Sequence of chain 1.A:
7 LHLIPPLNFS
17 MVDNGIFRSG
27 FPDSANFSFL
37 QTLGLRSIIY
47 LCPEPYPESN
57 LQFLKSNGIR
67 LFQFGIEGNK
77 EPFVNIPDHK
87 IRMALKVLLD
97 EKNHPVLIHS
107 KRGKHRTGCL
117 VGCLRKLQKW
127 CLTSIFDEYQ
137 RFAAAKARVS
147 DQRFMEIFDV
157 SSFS

Binding-site contacts:
Ligand atom O36 contacts residue HIS111 of chain 1.A at 2.9 Å (h-bond).
Ligand atom O44 contacts residue LYS142 of chain 1.A at 3.0 Å (salt-bridge).
Ligand atom PA5 contacts residue HIS111 of chain 1.A at 3.8 Å.
Ligand atom O66 contacts residue HIS111 of chain 1.A at 2.8 Å (h-bond).
Ligand atom O21 contacts residue ARG112 of chain 1.A at 3.7 Å.
Ligand atom O32 contacts residue LYS107 of chain 1.A at 3.2 Å (salt-bridge).
Ligand atom O41 contacts residue LYS107 of chain 1.A at 3.5 Å.
Ligand atom O76 contacts residue GLY109 of chain 1.A at 3.5 Å (h-bond).
Ligand atom O26 contacts residue LYS107 of chain 1.A at 3.4 Å.
Ligand atom O33 contacts residue LYS76 of chain 1.A at 3.5 Å (salt-bridge).
Ligand atom O45 contacts residue LYS142 of chain 1.A at 3.7 Å.
Ligand atom O46 contacts residue ARG112 of chain 1.A at 3.2 Å (salt-bridge).
Ligand atom O14 contacts residue LYS142 of chain 1.A at 3.3 Å (salt-bridge).
Ligand atom O41 contacts residue ARG112 of chain 1.A at 3.0 Å (salt-bridge).
Ligand atom O76 contacts residue ARG108 of chain 1.A at 3.0 Å (salt-bridge).
Ligand atom O45 contacts residue LYS110 of chain 1.A at 3.0 Å (salt-bridge).
Ligand atom PA3 contacts residue LYS76 of chain 1.A at 3.8 Å.
Ligand atom O34 contacts residue ARG108 of chain 1.A at 3.0 Å (salt-bridge).
Ligand atom PB6 contacts residue SER106 of chain 1.A at 3.4 Å.
Ligand atom PB6 contacts residue HIS111 of chain 1.A at 3.7 Å.
Ligand atom O76 contacts residue ARG112 of chain 1.A at 3.5 Å (salt-bridge).
Ligand atom O76 contacts residue SER106 of chain 1.A at 2.6 Å (h-bond).
Ligand atom O76 contacts residue LYS107 of chain 1.A at 2.8 Å (salt-bridge).
Ligand atom O15 contacts residue ARG108 of chain 1.A at 3.0 Å (salt-bridge).
Ligand atom O21 contacts residue GLY74 of chain 1.A at 3.4 Å.
Ligand atom O56 contacts residue SER106 of chain 1.A at 3.6 Å.
Ligand atom O25 contacts residue LYS110 of chain 1.A at 3.4 Å.
Ligand atom O22 contacts residue LYS107 of chain 1.A at 3.6 Å.
Ligand atom PA5 contacts residue LYS142 of chain 1.A at 3.7 Å.
Ligand atom O23 contacts residue LYS76 of chain 1.A at 3.0 Å (salt-bridge).
Ligand atom O35 contacts residue LYS142 of chain 1.A at 2.6 Å (salt-bridge).
Ligand atom O66 contacts residue LYS110 of chain 1.A at 2.9 Å (salt-bridge).
Ligand atom O25 contacts residue HIS111 of chain 1.A at 3.3 Å.
Ligand atom O56 contacts residue ARG112 of chain 1.A at 2.8 Å (salt-bridge).
Ligand atom O26 contacts residue ARG108 of chain 1.A at 3.1 Å.
Ligand atom O45 contacts residue ARG108 of chain 1.A at 2.7 Å (salt-bridge).
Ligand atom O56 contacts residue HIS111 of chain 1.A at 3.5 Å.
Ligand atom PA5 contacts residue ARG108 of chain 1.A at 3.5 Å.
Ligand atom O66 contacts residue GLY109 of chain 1.A at 3.6 Å (h-bond).
Ligand atom O35 contacts residue HIS111 of chain 1.A at 3.1 Å.

A small-molecule ligand and the protein it binds are described below.
Small molecule (SMILES): O=P(O)(O)OC1[C@@H](OP(=O)(O)O)[C@H](OP(=O)(O)O)C(OP(=O)(O)OP(=O)(O)O)[C@H](OP(=O)(O)O)[C@@H]1OP(=O)(O)O